Sequence of chain 2.A:
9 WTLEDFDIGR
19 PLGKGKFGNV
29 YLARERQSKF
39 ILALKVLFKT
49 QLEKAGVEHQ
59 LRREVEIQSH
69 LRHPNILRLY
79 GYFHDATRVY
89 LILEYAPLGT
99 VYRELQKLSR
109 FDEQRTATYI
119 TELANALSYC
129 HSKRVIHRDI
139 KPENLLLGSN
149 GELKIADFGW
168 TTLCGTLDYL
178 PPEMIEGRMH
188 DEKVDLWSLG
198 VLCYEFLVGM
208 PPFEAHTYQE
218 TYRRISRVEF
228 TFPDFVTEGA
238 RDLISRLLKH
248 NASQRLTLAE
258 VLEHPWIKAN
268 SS

A protein and the small-molecule ligand that binds it are described below.
Small molecule (SMILES): COc1ccc(C(=O)Nc2ccccc2)cc1NC(=O)CCSc1ncnc(N)c1Br

Binding-site contacts:
Ligand atom C6 contacts residue LEU144 of chain 2.A at 3.8 Å (hydrophobic).
Ligand atom N22 contacts residue PHE156 of chain 2.A at 3.6 Å.
Ligand atom C1 contacts residue PHE25 of chain 2.A at 3.6 Å (hydrophobic).
Ligand atom C15 contacts residue PHE156 of chain 2.A at 3.8 Å (hydrophobic).
Ligand atom C14 contacts residue LYS43 of chain 2.A at 3.7 Å.
Ligand atom C18 contacts residue LEU91 of chain 2.A at 3.8 Å (hydrophobic).
Ligand atom O21 contacts residue GLY157 of chain 2.A at 3.5 Å.
Ligand atom C24 contacts residue PHE156 of chain 2.A at 3.6 Å (hydrophobic).
Ligand atom C16 contacts residue PHE156 of chain 2.A at 3.6 Å (hydrophobic).
Ligand atom O19 contacts residue LEU75 of chain 2.A at 3.8 Å.
Ligand atom C17 contacts residue GLN66 of chain 2.A at 3.3 Å.
Ligand atom N11 contacts residue LEU91 of chain 2.A at 3.7 Å.
Ligand atom C23 contacts residue LEU59 of chain 2.A at 3.6 Å (hydrophobic).
Ligand atom C9 contacts residue GLU92 of chain 2.A at 3.1 Å.
Ligand atom O19 contacts residue LEU91 of chain 2.A at 3.6 Å.
Ligand atom N31 contacts residue ALA94 of chain 2.A at 3.0 Å (h-bond).
Ligand atom C20 contacts residue LEU89 of chain 2.A at 3.8 Å (hydrophobic).
Ligand atom C28 contacts residue LEU59 of chain 2.A at 3.6 Å (hydrophobic).
Ligand atom C17 contacts residue PHE156 of chain 2.A at 3.6 Å (hydrophobic).
Ligand atom C20 contacts residue GLY157 of chain 2.A at 3.6 Å.
Ligand atom C2 contacts residue PHE25 of chain 2.A at 3.8 Å (hydrophobic).
Ligand atom C29 contacts residue LEU75 of chain 2.A at 3.3 Å (hydrophobic).
Ligand atom C3 contacts residue LEU91 of chain 2.A at 3.7 Å (hydrophobic).
Ligand atom C9 contacts residue ALA94 of chain 2.A at 3.7 Å (hydrophobic).
Ligand atom C20 contacts residue LYS43 of chain 2.A at 3.8 Å.
Ligand atom C15 contacts residue LEU89 of chain 2.A at 3.8 Å (hydrophobic).
Ligand atom C16 contacts residue LEU89 of chain 2.A at 3.8 Å (hydrophobic).
Ligand atom N8 contacts residue ALA94 of chain 2.A at 3.0 Å (h-bond).
Ligand atom N10 contacts residue LEU144 of chain 2.A at 3.8 Å.
Ligand atom C29 contacts residue GLN66 of chain 2.A at 3.3 Å.
Ligand atom N31 contacts residue TYR93 of chain 2.A at 3.8 Å.
Ligand atom O19 contacts residue PHE156 of chain 2.A at 3.6 Å.
Ligand atom C29 contacts residue PHE156 of chain 2.A at 3.8 Å (hydrophobic).
Ligand atom C18 contacts residue PHE156 of chain 2.A at 3.7 Å (hydrophobic).
Ligand atom S4 contacts residue PHE25 of chain 2.A at 3.4 Å.
Ligand atom O21 contacts residue LYS43 of chain 2.A at 2.8 Å (salt-bridge).
Ligand atom O12 contacts residue LYS43 of chain 2.A at 3.2 Å (salt-bridge).
Ligand atom N8 contacts residue TYR93 of chain 2.A at 3.8 Å.
Ligand atom N10 contacts residue LEU75 of chain 2.A at 3.8 Å.
Ligand atom C5 contacts residue LEU144 of chain 2.A at 3.8 Å (hydrophobic).